The small molecule below binds the protein below.
Small molecule (SMILES): O[C@@H]1CCN(c2ccccc2)[C@H](O)N1

Binding-site contacts:
Ligand atom C4 contacts residue GLN192 of chain 1.A at 3.4 Å.
Ligand atom C4 contacts residue MET168 of chain 1.A at 3.9 Å (hydrophobic).
Ligand atom N1 contacts residue HIS44 of chain 1.A at 3.7 Å.
Ligand atom C2 contacts residue CYS148 of chain 1.A at 4.1 Å (hydrophobic).
Ligand atom C8 contacts residue MET52 of chain 1.A at 4.0 Å (hydrophobic).
Ligand atom O2 contacts residue MET168 of chain 1.A at 3.7 Å.
Ligand atom C3 contacts residue GLU169 of chain 1.A at 4.1 Å.
Ligand atom O1 contacts residue CYS148 of chain 1.A at 3.9 Å.
Ligand atom C7 contacts residue ASP190 of chain 1.A at 3.7 Å.
Ligand atom C4 contacts residue GLU169 of chain 1.A at 3.8 Å.
Ligand atom C9 contacts residue GLN192 of chain 1.A at 4.1 Å.
Ligand atom N1 contacts residue GLN192 of chain 1.A at 3.7 Å.
Ligand atom O2 contacts residue CYS148 of chain 1.A at 3.9 Å.
Ligand atom C6 contacts residue GLN192 of chain 1.A at 3.6 Å.
Ligand atom C1 contacts residue MET168 of chain 1.A at 3.3 Å (hydrophobic).
Ligand atom N1 contacts residue HIS167 of chain 1.A at 3.8 Å.
Ligand atom C5 contacts residue HIS44 of chain 1.A at 3.5 Å.
Ligand atom C1 contacts residue HIS167 of chain 1.A at 3.8 Å.
Ligand atom O1 contacts residue HIS44 of chain 1.A at 3.1 Å (h-bond).
Ligand atom C7 contacts residue ARG191 of chain 1.A at 4.0 Å.
Ligand atom C5 contacts residue GLN192 of chain 1.A at 3.6 Å.
Ligand atom C2 contacts residue HIS44 of chain 1.A at 3.9 Å.
Ligand atom C3 contacts residue CYS148 of chain 1.A at 4.1 Å (hydrophobic).
Ligand atom C7 contacts residue HIS44 of chain 1.A at 4.2 Å.
Ligand atom C7 contacts residue MET168 of chain 1.A at 3.8 Å (hydrophobic).
Ligand atom N2 contacts residue CYS148 of chain 1.A at 3.1 Å (h-bond).
Ligand atom N2 contacts residue HIS167 of chain 1.A at 4.2 Å.
Ligand atom C9 contacts residue HIS44 of chain 1.A at 3.7 Å.
Ligand atom O2 contacts residue GLU169 of chain 1.A at 3.2 Å (salt-bridge).
Ligand atom C8 contacts residue ASP190 of chain 1.A at 4.2 Å.
Ligand atom C7 contacts residue GLN192 of chain 1.A at 3.7 Å.
Ligand atom C8 contacts residue HIS44 of chain 1.A at 3.9 Å.
Ligand atom C10 contacts residue GLN192 of chain 1.A at 4.2 Å.
Ligand atom C10 contacts residue HIS44 of chain 1.A at 3.3 Å.
Ligand atom C10 contacts residue MET52 of chain 1.A at 4.2 Å (hydrophobic).
Ligand atom C8 contacts residue GLN192 of chain 1.A at 3.8 Å.
Ligand atom C6 contacts residue HIS44 of chain 1.A at 4.1 Å.
Ligand atom C1 contacts residue GLN192 of chain 1.A at 3.1 Å.
Ligand atom C6 contacts residue MET168 of chain 1.A at 3.4 Å (hydrophobic).
Ligand atom C9 contacts residue MET52 of chain 1.A at 3.5 Å (hydrophobic).

Sequence of chain 1.A:
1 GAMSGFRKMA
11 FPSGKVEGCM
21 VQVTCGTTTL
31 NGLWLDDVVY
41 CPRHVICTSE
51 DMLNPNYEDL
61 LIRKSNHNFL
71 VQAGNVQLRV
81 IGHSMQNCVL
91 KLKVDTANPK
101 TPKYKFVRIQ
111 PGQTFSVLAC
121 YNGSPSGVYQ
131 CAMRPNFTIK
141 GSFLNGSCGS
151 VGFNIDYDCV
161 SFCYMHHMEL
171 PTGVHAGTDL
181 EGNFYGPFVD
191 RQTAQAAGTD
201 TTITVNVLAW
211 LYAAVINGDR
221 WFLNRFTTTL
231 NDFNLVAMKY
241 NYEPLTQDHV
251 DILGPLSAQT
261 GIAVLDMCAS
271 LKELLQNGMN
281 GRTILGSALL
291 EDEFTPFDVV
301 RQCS